Sequence of chain 1.D:
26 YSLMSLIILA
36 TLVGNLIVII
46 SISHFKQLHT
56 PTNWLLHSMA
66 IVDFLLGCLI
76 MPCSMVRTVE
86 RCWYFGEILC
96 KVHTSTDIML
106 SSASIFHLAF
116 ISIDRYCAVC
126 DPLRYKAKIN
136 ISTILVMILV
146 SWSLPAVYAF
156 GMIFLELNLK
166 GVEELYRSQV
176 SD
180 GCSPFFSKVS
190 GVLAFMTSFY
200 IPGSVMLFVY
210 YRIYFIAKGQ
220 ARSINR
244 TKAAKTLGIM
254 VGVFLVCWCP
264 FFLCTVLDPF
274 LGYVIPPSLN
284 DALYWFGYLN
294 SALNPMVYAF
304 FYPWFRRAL

Binding-site contacts:
Ligand atom C2' contacts residue PRO183 of chain 1.D at 4.3 Å (hydrophobic).
Ligand atom C1' contacts residue PHE264 of chain 1.D at 3.7 Å (hydrophobic).
Ligand atom C2' contacts residue PHE185 of chain 1.D at 4.2 Å (hydrophobic).
Ligand atom N contacts residue TYR291 of chain 1.D at 3.8 Å.
Ligand atom C4' contacts residue ILE103 of chain 1.D at 4.3 Å (hydrophobic).
Ligand atom C3' contacts residue PHE185 of chain 1.D at 3.8 Å (hydrophobic).
Ligand atom C1' contacts residue ILE103 of chain 1.D at 4.2 Å (hydrophobic).
Ligand atom C3' contacts residue PHE264 of chain 1.D at 4.3 Å (hydrophobic).
Ligand atom C4' contacts residue PHE265 of chain 1.D at 4.1 Å (hydrophobic).
Ligand atom C2 contacts residue ASP102 of chain 1.D at 4.2 Å.
Ligand atom C2 contacts residue PHE264 of chain 1.D at 3.6 Å (hydrophobic).
Ligand atom C6' contacts residue SER106 of chain 1.D at 4.2 Å.
Ligand atom N contacts residue SER106 of chain 1.D at 3.9 Å.
Ligand atom C2' contacts residue PHE264 of chain 1.D at 3.4 Å (hydrophobic).
Ligand atom C5' contacts residue PHE265 of chain 1.D at 4.2 Å (hydrophobic).
Ligand atom C1 contacts residue ASP102 of chain 1.D at 3.2 Å.
Ligand atom C1 contacts residue SER106 of chain 1.D at 3.5 Å.
Ligand atom C1 contacts residue PHE264 of chain 1.D at 4.4 Å (hydrophobic).
Ligand atom N contacts residue ASP102 of chain 1.D at 3.1 Å (salt-bridge).
Ligand atom C6' contacts residue ILE103 of chain 1.D at 4.0 Å (hydrophobic).
Ligand atom C5' contacts residue ILE103 of chain 1.D at 3.9 Å (hydrophobic).

The small molecule below binds the protein below.
Small molecule (SMILES): [NH3+]CCc1ccccc1